This protein binds this small molecule.
Small molecule (SMILES): Cn1c(N)nc2ncc(-c3ccccc3)cc21

Binding-site contacts:
Ligand atom C3' contacts residue LEU95 of chain 1.A at 3.0 Å (hydrophobic).
Ligand atom CM contacts residue GLY225 of chain 1.A at 4.1 Å.
Ligand atom N4 contacts residue LEU229 of chain 1.A at 4.2 Å.
Ligand atom C7A contacts residue MET125 of chain 1.A at 4.4 Å (hydrophobic).
Ligand atom C6' contacts residue ALA54 of chain 1.A at 4.2 Å (hydrophobic).
Ligand atom C2 contacts residue GLY225 of chain 1.A at 4.0 Å.
Ligand atom N contacts residue GLY225 of chain 1.A at 3.5 Å (h-bond).
Ligand atom C6' contacts residue LEU91 of chain 1.A at 4.4 Å (hydrophobic).
Ligand atom C4' contacts residue GLU57 of chain 1.A at 4.5 Å.
Ligand atom C5 contacts residue ALA54 of chain 1.A at 4.0 Å (hydrophobic).
Ligand atom C1' contacts residue PHE108 of chain 1.A at 4.5 Å (hydrophobic).
Ligand atom C5 contacts residue LEU50 of chain 1.A at 4.2 Å (hydrophobic).
Ligand atom C2 contacts residue MET125 of chain 1.A at 4.3 Å (hydrophobic).
Ligand atom C2' contacts residue PHE108 of chain 1.A at 4.0 Å (hydrophobic).
Ligand atom C5' contacts residue PHE108 of chain 1.A at 4.4 Å (hydrophobic).
Ligand atom N contacts residue MET125 of chain 1.A at 4.5 Å.
Ligand atom C3' contacts residue LEU91 of chain 1.A at 4.3 Å (hydrophobic).
Ligand atom N3 contacts residue MET47 of chain 1.A at 4.3 Å.
Ligand atom C4' contacts residue LEU95 of chain 1.A at 3.7 Å (hydrophobic).
Ligand atom C5' contacts residue LEU91 of chain 1.A at 4.3 Å (hydrophobic).
Ligand atom N contacts residue HIS228 of chain 1.A at 2.6 Å (h-bond).
Ligand atom N contacts residue LEU229 of chain 1.A at 3.3 Å (h-bond).
Ligand atom C4' contacts residue PHE108 of chain 1.A at 4.1 Å (hydrophobic).
Ligand atom CM contacts residue HIS228 of chain 1.A at 4.3 Å.
Ligand atom C2 contacts residue LEU229 of chain 1.A at 4.0 Å (hydrophobic).
Ligand atom N1 contacts residue HIS228 of chain 1.A at 4.4 Å.
Ligand atom CM contacts residue MET125 of chain 1.A at 3.5 Å (hydrophobic).
Ligand atom C6' contacts residue LEU50 of chain 1.A at 4.3 Å (hydrophobic).
Ligand atom CM contacts residue ILE128 of chain 1.A at 4.0 Å (hydrophobic).
Ligand atom N1 contacts residue MET125 of chain 1.A at 3.8 Å.
Ligand atom C5' contacts residue GLU57 of chain 1.A at 3.6 Å.
Ligand atom C4' contacts residue LEU91 of chain 1.A at 4.0 Å (hydrophobic).
Ligand atom N3 contacts residue LEU229 of chain 1.A at 3.0 Å.
Ligand atom C2 contacts residue HIS228 of chain 1.A at 3.8 Å.
Ligand atom C2' contacts residue LEU95 of chain 1.A at 3.9 Å (hydrophobic).
Ligand atom N4 contacts residue THR51 of chain 1.A at 4.3 Å.
Ligand atom C3' contacts residue PHE108 of chain 1.A at 4.0 Å (hydrophobic).
Ligand atom C3A contacts residue LEU229 of chain 1.A at 3.9 Å (hydrophobic).

Sequence of chain 1.A:
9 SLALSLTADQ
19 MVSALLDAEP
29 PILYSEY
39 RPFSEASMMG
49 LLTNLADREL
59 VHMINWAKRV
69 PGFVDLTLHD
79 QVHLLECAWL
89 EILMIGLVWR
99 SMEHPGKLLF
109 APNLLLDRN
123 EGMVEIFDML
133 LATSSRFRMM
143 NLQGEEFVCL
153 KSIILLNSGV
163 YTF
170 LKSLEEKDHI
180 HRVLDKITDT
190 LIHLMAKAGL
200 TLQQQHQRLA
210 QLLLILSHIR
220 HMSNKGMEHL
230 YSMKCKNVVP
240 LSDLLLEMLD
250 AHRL